This small molecule binds to this protein.
Small molecule (SMILES): CC(=O)N[C@@H]1[C@@H](O)[C@H](O)[C@@H](CO)O[C@H]1O

Binding-site contacts:
Ligand atom C6 contacts residue PRO388 of chain 1.T at 3.5 Å (hydrophobic).
Ligand atom C7 contacts residue ASN384 of chain 1.T at 3.2 Å.
Ligand atom O6 contacts residue CYS386 of chain 1.T at 4.5 Å.
Ligand atom C1 contacts residue CYS386 of chain 1.T at 4.3 Å (hydrophobic).
Ligand atom C5 contacts residue ASN384 of chain 1.T at 3.5 Å.
Ligand atom C8 contacts residue ASN384 of chain 1.T at 4.4 Å.
Ligand atom C1 contacts residue ASN384 of chain 1.T at 1.4 Å.
Ligand atom N2 contacts residue ASN384 of chain 1.T at 3.0 Å (h-bond).
Ligand atom C5 contacts residue CYS386 of chain 1.T at 3.9 Å (hydrophobic).
Ligand atom O7 contacts residue ASN384 of chain 1.T at 3.1 Å (h-bond).
Ligand atom C3 contacts residue ASN384 of chain 1.T at 3.8 Å.
Ligand atom O6 contacts residue ALA387 of chain 1.T at 3.9 Å.
Ligand atom O5 contacts residue ALA387 of chain 1.T at 3.9 Å.
Ligand atom C6 contacts residue CYS386 of chain 1.T at 3.7 Å (hydrophobic).
Ligand atom O5 contacts residue ASN384 of chain 1.T at 2.2 Å (h-bond).
Ligand atom O5 contacts residue CYS386 of chain 1.T at 3.7 Å.
Ligand atom O6 contacts residue PRO388 of chain 1.T at 2.9 Å.
Ligand atom C2 contacts residue ASN384 of chain 1.T at 2.4 Å.
Ligand atom C4 contacts residue ASN384 of chain 1.T at 4.1 Å.
Ligand atom C6 contacts residue ALA387 of chain 1.T at 4.1 Å (hydrophobic).

Sequence of chain 1.T:
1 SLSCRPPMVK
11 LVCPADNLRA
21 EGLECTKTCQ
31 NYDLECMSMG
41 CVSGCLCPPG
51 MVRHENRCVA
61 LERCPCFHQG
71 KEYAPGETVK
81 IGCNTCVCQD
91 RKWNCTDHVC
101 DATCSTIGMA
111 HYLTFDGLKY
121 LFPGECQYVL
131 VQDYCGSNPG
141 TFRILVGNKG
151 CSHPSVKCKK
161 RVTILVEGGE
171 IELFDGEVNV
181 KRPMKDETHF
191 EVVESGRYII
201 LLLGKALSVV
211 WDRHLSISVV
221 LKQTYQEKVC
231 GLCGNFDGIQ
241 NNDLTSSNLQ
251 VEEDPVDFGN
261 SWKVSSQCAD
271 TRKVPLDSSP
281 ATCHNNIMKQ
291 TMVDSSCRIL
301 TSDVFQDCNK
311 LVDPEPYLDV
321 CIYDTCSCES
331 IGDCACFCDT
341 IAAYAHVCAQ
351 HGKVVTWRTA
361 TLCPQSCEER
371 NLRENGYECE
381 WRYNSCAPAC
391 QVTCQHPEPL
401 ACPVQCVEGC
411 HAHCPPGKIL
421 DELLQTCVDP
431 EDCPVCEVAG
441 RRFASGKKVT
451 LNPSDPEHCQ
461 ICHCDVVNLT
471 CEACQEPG